A protein and the small-molecule ligand that binds it are described below.
Small molecule (SMILES): Nc1nc(NCCCOc2ccc(C(=O)O)cc2)c(N=O)c(=O)[nH]1

Binding-site contacts:
Ligand atom N7 contacts residue ASP204 of chain 1.A at 3.0 Å (salt-bridge).
Ligand atom N2 contacts residue ASP204 of chain 1.A at 2.5 Å (salt-bridge).
Ligand atom O8 contacts residue ASP204 of chain 1.A at 3.8 Å.
Ligand atom N7 contacts residue ASN140 of chain 1.A at 2.7 Å (h-bond).
Ligand atom C12 contacts residue THR87 of chain 1.A at 3.7 Å.
Ligand atom C11 contacts residue ARG274 of chain 1.A at 3.8 Å.
Ligand atom C2 contacts residue ASP204 of chain 1.A at 3.5 Å.
Ligand atom N1 contacts residue ILE142 of chain 1.A at 3.8 Å.
Ligand atom O8 contacts residue GLY236 of chain 1.A at 3.1 Å (h-bond).
Ligand atom N10 contacts residue ARG274 of chain 1.A at 3.3 Å.
Ligand atom O24 contacts residue ARG274 of chain 1.A at 3.4 Å (salt-bridge).
Ligand atom C15 contacts residue PRO89 of chain 1.A at 3.7 Å (hydrophobic).
Ligand atom C2 contacts residue MET165 of chain 1.A at 3.8 Å (hydrophobic).
Ligand atom C16 contacts residue PRO89 of chain 1.A at 3.8 Å (hydrophobic).
Ligand atom C11 contacts residue ILE142 of chain 1.A at 3.5 Å (hydrophobic).
Ligand atom N9 contacts residue ARG274 of chain 1.A at 3.3 Å (salt-bridge).
Ligand atom O24 contacts residue LYS240 of chain 1.A at 3.8 Å.
Ligand atom O22 contacts residue HIS276 of chain 1.A at 2.8 Å (h-bond).
Ligand atom N1 contacts residue ASN140 of chain 1.A at 3.3 Å (h-bond).
Ligand atom C20 contacts residue ARG274 of chain 1.A at 3.5 Å.
Ligand atom O8 contacts residue LYS240 of chain 1.A at 3.2 Å (salt-bridge).
Ligand atom O14 contacts residue ARG274 of chain 1.A at 3.7 Å.
Ligand atom C12 contacts residue ASP121 of chain 1.A at 3.2 Å.
Ligand atom N9 contacts residue LYS240 of chain 1.A at 3.2 Å (salt-bridge).
Ligand atom C12 contacts residue ILE142 of chain 1.A at 3.5 Å (hydrophobic).
Ligand atom C13 contacts residue ASP121 of chain 1.A at 3.3 Å.
Ligand atom C1 contacts residue ASP204 of chain 1.A at 3.1 Å.
Ligand atom C20 contacts residue PRO89 of chain 1.A at 3.8 Å (hydrophobic).
Ligand atom C21 contacts residue HIS276 of chain 1.A at 3.4 Å.
Ligand atom C20 contacts residue ARG88 of chain 1.A at 3.7 Å.
Ligand atom N9 contacts residue PHE209 of chain 1.A at 3.8 Å.
Ligand atom C4 contacts residue ARG274 of chain 1.A at 3.6 Å.
Ligand atom C13 contacts residue THR87 of chain 1.A at 3.0 Å.
Ligand atom C11 contacts residue ASP121 of chain 1.A at 3.4 Å.
Ligand atom O14 contacts residue THR87 of chain 1.A at 3.7 Å.
Ligand atom C1 contacts residue MET165 of chain 1.A at 3.6 Å (hydrophobic).
Ligand atom C5 contacts residue ARG274 of chain 1.A at 3.6 Å.
Ligand atom C1 contacts residue ASN140 of chain 1.A at 3.6 Å.
Ligand atom N2 contacts residue MET165 of chain 1.A at 3.5 Å (h-bond).
Ligand atom C15 contacts residue ARG274 of chain 1.A at 3.4 Å.

Sequence of chain 1.A:
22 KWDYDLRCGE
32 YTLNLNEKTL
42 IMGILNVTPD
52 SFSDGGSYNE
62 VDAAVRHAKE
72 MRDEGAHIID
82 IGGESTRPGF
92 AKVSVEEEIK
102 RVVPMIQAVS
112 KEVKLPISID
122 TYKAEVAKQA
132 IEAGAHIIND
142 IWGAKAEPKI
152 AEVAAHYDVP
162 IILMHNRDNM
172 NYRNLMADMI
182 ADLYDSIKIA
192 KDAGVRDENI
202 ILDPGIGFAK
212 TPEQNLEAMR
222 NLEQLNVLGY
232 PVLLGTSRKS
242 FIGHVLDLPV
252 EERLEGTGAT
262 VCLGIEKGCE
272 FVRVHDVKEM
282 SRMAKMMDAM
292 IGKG